Sequence of chain 1.FA:
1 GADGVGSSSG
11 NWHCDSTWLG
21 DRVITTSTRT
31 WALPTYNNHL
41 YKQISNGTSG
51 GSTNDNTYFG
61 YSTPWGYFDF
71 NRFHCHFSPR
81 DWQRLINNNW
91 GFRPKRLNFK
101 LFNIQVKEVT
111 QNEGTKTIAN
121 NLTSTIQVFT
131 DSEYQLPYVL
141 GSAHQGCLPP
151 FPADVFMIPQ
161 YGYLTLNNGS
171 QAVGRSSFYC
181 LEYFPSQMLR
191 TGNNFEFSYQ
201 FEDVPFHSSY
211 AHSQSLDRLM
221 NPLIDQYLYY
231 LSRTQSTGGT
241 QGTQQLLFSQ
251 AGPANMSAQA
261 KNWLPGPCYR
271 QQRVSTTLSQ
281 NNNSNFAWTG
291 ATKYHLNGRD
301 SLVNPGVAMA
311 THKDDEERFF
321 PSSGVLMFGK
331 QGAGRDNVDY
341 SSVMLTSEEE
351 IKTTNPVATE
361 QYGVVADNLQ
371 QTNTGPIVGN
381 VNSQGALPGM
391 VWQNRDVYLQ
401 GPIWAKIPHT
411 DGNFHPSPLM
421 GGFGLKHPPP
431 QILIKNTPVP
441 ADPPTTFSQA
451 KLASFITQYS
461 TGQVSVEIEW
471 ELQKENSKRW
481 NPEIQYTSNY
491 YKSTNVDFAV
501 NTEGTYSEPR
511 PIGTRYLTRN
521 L

Binding-site contacts:
Ligand atom C5' contacts residue DA1 of chain 1.TD at 3.6 Å.
Ligand atom C2' contacts residue DA1 of chain 1.TD at 3.7 Å.
Ligand atom C4' contacts residue DA1 of chain 1.TD at 3.7 Å.
Ligand atom O3' contacts residue PRO205 of chain 1.FA at 4.1 Å.
Ligand atom O3' contacts residue DA1 of chain 1.TD at 1.6 Å.
Ligand atom O5' contacts residue DA1 of chain 1.TD at 3.9 Å.
Ligand atom C3' contacts residue DA1 of chain 1.TD at 2.6 Å.
Ligand atom C2' contacts residue PRO205 of chain 1.FA at 4.5 Å (hydrophobic).

A protein and the small-molecule ligand that binds it are described below.
Small molecule (SMILES): Nc1ccn([C@H]2C[C@H](O)[C@@H](COP(=O)(O)O)O2)c(=O)n1